A protein and the small-molecule ligand that binds it are described below.
Small molecule (SMILES): CC(C)(c1cc(Br)c(O)c(Br)c1)c1cc(Br)c(OS(=O)(=O)O)c(Br)c1

Sequence of chain 1.A:
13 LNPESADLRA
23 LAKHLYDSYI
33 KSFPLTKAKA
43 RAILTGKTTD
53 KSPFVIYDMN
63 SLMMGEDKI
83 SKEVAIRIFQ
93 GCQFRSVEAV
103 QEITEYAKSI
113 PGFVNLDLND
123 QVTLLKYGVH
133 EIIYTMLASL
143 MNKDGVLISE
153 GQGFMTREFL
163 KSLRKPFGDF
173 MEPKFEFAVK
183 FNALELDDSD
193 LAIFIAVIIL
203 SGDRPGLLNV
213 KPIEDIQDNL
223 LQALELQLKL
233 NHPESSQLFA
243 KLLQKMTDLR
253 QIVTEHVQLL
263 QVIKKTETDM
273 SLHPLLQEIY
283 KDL

Binding-site contacts:
Ligand atom CAK contacts residue CYS94 of chain 1.A at 3.9 Å (hydrophobic).
Ligand atom OAF contacts residue TYR136 of chain 1.A at 3.4 Å (h-bond).
Ligand atom BRAI contacts residue PHE172 of chain 1.A at 3.6 Å.
Ligand atom CAR contacts residue CYS94 of chain 1.A at 3.4 Å (hydrophobic).
Ligand atom CAQ contacts residue ARG97 of chain 1.A at 3.8 Å.
Ligand atom OAD contacts residue SER98 of chain 1.A at 3.6 Å (h-bond).
Ligand atom CAA contacts residue CYS94 of chain 1.A at 3.3 Å (hydrophobic).
Ligand atom CAT contacts residue SER151 of chain 1.A at 3.6 Å.
Ligand atom OAD contacts residue HIS258 of chain 1.A at 3.8 Å.
Ligand atom OAC contacts residue HIS258 of chain 1.A at 3.8 Å.
Ligand atom BRAH contacts residue ARG97 of chain 1.A at 3.6 Å.
Ligand atom CAL contacts residue LEU149 of chain 1.A at 3.6 Å (hydrophobic).
Ligand atom OAC contacts residue TYR136 of chain 1.A at 3.0 Å.
Ligand atom OAF contacts residue SER98 of chain 1.A at 2.8 Å (h-bond).
Ligand atom CAQ contacts residue ILE150 of chain 1.A at 3.7 Å (hydrophobic).
Ligand atom CAW contacts residue SER98 of chain 1.A at 3.7 Å.
Ligand atom BRAI contacts residue MET173 of chain 1.A at 3.4 Å.
Ligand atom BRAJ contacts residue SER98 of chain 1.A at 3.4 Å.
Ligand atom CAQ contacts residue LEU149 of chain 1.A at 3.9 Å (hydrophobic).
Ligand atom CAM contacts residue MET173 of chain 1.A at 3.9 Å (hydrophobic).
Ligand atom CAB contacts residue VAL148 of chain 1.A at 3.2 Å (hydrophobic).
Ligand atom CAP contacts residue ILE150 of chain 1.A at 3.9 Å (hydrophobic).
Ligand atom OAE contacts residue ILE150 of chain 1.A at 3.8 Å.
Ligand atom CAW contacts residue CYS94 of chain 1.A at 3.9 Å (hydrophobic).
Ligand atom SAY contacts residue SER98 of chain 1.A at 3.2 Å (h-bond).
Ligand atom BRAJ contacts residue ILE135 of chain 1.A at 3.7 Å.
Ligand atom BRAH contacts residue SER151 of chain 1.A at 3.9 Å.
Ligand atom OAD contacts residue GLN95 of chain 1.A at 2.9 Å (h-bond).
Ligand atom OAO contacts residue SER98 of chain 1.A at 2.7 Å (h-bond).
Ligand atom BRAI contacts residue CYS94 of chain 1.A at 3.8 Å.
Ligand atom CAT contacts residue ILE150 of chain 1.A at 3.8 Å (hydrophobic).
Ligand atom CAV contacts residue CYS94 of chain 1.A at 3.7 Å (hydrophobic).
Ligand atom OAE contacts residue SER151 of chain 1.A at 2.8 Å (h-bond).
Ligand atom OAC contacts residue LYS176 of chain 1.A at 3.6 Å (salt-bridge).
Ligand atom CAK contacts residue ILE150 of chain 1.A at 3.8 Å (hydrophobic).
Ligand atom BRAJ contacts residue ARG97 of chain 1.A at 3.9 Å.
Ligand atom CAB contacts residue LEU139 of chain 1.A at 3.2 Å (hydrophobic).
Ligand atom CAM contacts residue CYS94 of chain 1.A at 3.1 Å (hydrophobic).
Ligand atom CAN contacts residue LEU139 of chain 1.A at 3.9 Å (hydrophobic).
Ligand atom OAD contacts residue CYS94 of chain 1.A at 3.9 Å.